Sequence of chain 2.A:
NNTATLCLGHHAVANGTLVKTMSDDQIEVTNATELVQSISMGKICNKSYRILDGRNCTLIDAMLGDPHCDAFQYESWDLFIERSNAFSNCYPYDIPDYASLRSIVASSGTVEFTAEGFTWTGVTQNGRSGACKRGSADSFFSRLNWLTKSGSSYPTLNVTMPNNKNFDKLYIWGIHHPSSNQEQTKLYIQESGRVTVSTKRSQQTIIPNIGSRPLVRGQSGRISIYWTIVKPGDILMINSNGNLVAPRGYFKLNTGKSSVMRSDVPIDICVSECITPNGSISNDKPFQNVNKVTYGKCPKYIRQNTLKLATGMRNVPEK

Binding-site contacts:
Ligand atom C3 contacts residue ASN37 of chain 2.A at 3.9 Å.
Ligand atom C4 contacts residue ASN37 of chain 2.A at 4.2 Å.
Ligand atom C1 contacts residue ASN37 of chain 2.A at 1.4 Å.
Ligand atom C2 contacts residue NAG1 of chain 2.G at 4.4 Å.
Ligand atom N2 contacts residue NAG1 of chain 2.G at 3.9 Å.
Ligand atom C8 contacts residue NAG1 of chain 2.G at 4.2 Å.
Ligand atom C6 contacts residue THR39 of chain 2.A at 3.3 Å.
Ligand atom C1 contacts residue THR317 of chain 2.A at 4.4 Å.
Ligand atom O6 contacts residue THR317 of chain 2.A at 4.3 Å.
Ligand atom O3 contacts residue NAG1 of chain 2.G at 3.8 Å.
Ligand atom C5 contacts residue ASN37 of chain 2.A at 3.5 Å.
Ligand atom O5 contacts residue ASN37 of chain 2.A at 2.4 Å (h-bond).
Ligand atom C6 contacts residue ALA38 of chain 2.A at 4.3 Å (hydrophobic).
Ligand atom C8 contacts residue ASN37 of chain 2.A at 4.5 Å.
Ligand atom C2 contacts residue ASN37 of chain 2.A at 2.6 Å.
Ligand atom O5 contacts residue THR317 of chain 2.A at 4.0 Å.
Ligand atom N2 contacts residue ASN37 of chain 2.A at 3.0 Å (h-bond).
Ligand atom O7 contacts residue ASN37 of chain 2.A at 3.7 Å.
Ligand atom O6 contacts residue THR39 of chain 2.A at 3.0 Å (h-bond).
Ligand atom C3 contacts residue NAG1 of chain 2.G at 3.6 Å.
Ligand atom C7 contacts residue ASN37 of chain 2.A at 3.5 Å.

This protein binds this small molecule.
Small molecule (SMILES): CC(=O)N[C@H]1[C@H](O[C@H]2[C@H](O)[C@@H](NC(C)=O)CO[C@@H]2CO)O[C@H](CO)[C@@H](O[C@@H]2O[C@H](CO)[C@@H](O)[C@H](O)[C@@H]2O)[C@@H]1O